Binding-site contacts:
Ligand atom C16 contacts residue PHE42 of chain 1.B at 4.0 Å (hydrophobic).
Ligand atom C28 contacts residue THR41 of chain 1.B at 3.9 Å.
Ligand atom C20 contacts residue PHE42 of chain 1.B at 3.7 Å (hydrophobic).
Ligand atom CL35 contacts residue LEU72 of chain 1.B at 3.6 Å.
Ligand atom C22 contacts residue THR41 of chain 1.B at 3.5 Å.
Ligand atom O17 contacts residue PHE42 of chain 1.B at 3.5 Å.
Ligand atom N3 contacts residue LYS43 of chain 1.B at 3.1 Å (salt-bridge).
Ligand atom CL36 contacts residue PHE42 of chain 1.B at 4.0 Å.
Ligand atom C33 contacts residue LEU72 of chain 1.B at 3.7 Å (hydrophobic).
Ligand atom CL35 contacts residue MET39 of chain 1.B at 3.5 Å.
Ligand atom C2 contacts residue LYS43 of chain 1.B at 4.0 Å.
Ligand atom C22 contacts residue PHE42 of chain 1.B at 3.9 Å (hydrophobic).
Ligand atom C23 contacts residue THR41 of chain 1.B at 3.8 Å.
Ligand atom C32 contacts residue ARG38 of chain 1.B at 4.0 Å.
Ligand atom N14 contacts residue PHE42 of chain 1.B at 3.6 Å.
Ligand atom C32 contacts residue LYS35 of chain 1.B at 3.7 Å.
Ligand atom CL35 contacts residue VAL69 of chain 1.B at 4.0 Å.
Ligand atom N3 contacts residue TYR45 of chain 1.B at 3.6 Å.
Ligand atom C8 contacts residue TYR45 of chain 1.B at 3.2 Å (hydrophobic).
Ligand atom CL35 contacts residue ALA73 of chain 1.B at 3.6 Å.
Ligand atom C2 contacts residue TYR45 of chain 1.B at 3.8 Å (hydrophobic).
Ligand atom C32 contacts residue LEU72 of chain 1.B at 3.5 Å (hydrophobic).
Ligand atom N3 contacts residue PHE44 of chain 1.B at 4.0 Å.
Ligand atom N1 contacts residue GLU62 of chain 1.B at 3.0 Å (salt-bridge).
Ligand atom C2 contacts residue GLU62 of chain 1.B at 3.6 Å.
Ligand atom CL36 contacts residue MET39 of chain 1.B at 3.9 Å.
Ligand atom C31 contacts residue ARG38 of chain 1.B at 3.8 Å.
Ligand atom O17 contacts residue LYS43 of chain 1.B at 2.8 Å (salt-bridge).
Ligand atom C34 contacts residue LEU72 of chain 1.B at 3.9 Å (hydrophobic).
Ligand atom N1 contacts residue PRO65 of chain 1.B at 3.2 Å.
Ligand atom C15 contacts residue PHE42 of chain 1.B at 4.0 Å (hydrophobic).
Ligand atom N3 contacts residue GLU62 of chain 1.B at 2.9 Å (salt-bridge).
Ligand atom N14 contacts residue LYS43 of chain 1.B at 3.8 Å.
Ligand atom CL36 contacts residue LEU72 of chain 1.B at 4.0 Å.
Ligand atom N4 contacts residue TYR45 of chain 1.B at 3.9 Å.
Ligand atom N18 contacts residue PHE42 of chain 1.B at 4.0 Å.
Ligand atom C30 contacts residue ARG38 of chain 1.B at 3.9 Å.
Ligand atom C16 contacts residue LYS43 of chain 1.B at 3.9 Å.
Ligand atom C7 contacts residue TYR45 of chain 1.B at 3.5 Å (hydrophobic).
Ligand atom C5 contacts residue LYS43 of chain 1.B at 3.6 Å.

A protein and the small-molecule ligand that binds it are described below.
Small molecule (SMILES): N=C(N)N[C@@H](C(=O)NCC(=O)N1CCC(c2cc(-c3cccc(Cl)c3Cl)n[nH]2)CC1)C1CCCCC1

Sequence of chain 1.B:
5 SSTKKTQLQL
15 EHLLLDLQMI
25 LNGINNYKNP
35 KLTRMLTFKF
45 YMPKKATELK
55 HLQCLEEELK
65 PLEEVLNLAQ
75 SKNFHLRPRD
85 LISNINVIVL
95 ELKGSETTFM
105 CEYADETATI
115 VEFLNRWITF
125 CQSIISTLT